Sequence of chain 1.A:
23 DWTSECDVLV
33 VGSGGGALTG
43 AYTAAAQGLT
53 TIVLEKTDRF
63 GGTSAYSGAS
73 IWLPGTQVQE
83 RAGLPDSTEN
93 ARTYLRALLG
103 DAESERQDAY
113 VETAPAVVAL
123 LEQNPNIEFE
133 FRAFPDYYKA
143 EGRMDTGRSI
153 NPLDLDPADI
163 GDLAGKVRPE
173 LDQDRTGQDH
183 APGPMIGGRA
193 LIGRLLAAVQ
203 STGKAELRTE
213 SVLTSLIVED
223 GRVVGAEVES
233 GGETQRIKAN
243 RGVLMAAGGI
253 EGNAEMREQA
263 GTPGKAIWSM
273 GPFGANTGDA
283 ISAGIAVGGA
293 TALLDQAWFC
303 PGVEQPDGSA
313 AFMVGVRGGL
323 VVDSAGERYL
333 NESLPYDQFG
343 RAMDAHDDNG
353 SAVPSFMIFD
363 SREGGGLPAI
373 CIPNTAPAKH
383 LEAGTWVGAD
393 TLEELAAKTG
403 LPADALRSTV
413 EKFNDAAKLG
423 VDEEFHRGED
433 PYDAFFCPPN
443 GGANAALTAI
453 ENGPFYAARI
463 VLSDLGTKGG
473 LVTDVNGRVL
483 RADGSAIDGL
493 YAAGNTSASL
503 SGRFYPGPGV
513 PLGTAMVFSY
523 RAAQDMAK

Sequence of chain 1.B:
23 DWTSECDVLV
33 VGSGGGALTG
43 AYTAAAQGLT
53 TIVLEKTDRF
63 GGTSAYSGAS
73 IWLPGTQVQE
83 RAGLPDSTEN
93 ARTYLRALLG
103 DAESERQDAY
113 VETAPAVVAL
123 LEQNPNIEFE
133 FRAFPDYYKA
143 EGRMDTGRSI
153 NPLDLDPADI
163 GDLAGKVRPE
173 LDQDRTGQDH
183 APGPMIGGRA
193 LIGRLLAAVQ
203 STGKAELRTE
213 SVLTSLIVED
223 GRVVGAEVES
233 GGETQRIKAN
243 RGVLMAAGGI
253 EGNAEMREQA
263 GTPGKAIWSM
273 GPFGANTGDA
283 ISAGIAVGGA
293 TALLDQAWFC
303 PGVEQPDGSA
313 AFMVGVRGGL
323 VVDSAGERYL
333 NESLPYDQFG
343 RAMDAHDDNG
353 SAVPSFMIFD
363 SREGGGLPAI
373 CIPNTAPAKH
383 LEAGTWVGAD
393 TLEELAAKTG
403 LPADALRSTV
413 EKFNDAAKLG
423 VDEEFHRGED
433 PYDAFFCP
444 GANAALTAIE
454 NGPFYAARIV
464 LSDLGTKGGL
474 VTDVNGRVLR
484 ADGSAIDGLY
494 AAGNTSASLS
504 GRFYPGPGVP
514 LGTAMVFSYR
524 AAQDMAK

This protein binds this small molecule.
Small molecule (SMILES): OC[C@H]1O[C@@](CO)(O[C@H]2O[C@H](CO)[C@@H](O)[C@H](O)[C@H]2O)[C@@H](O)[C@@H]1O

Binding-site contacts:
Ligand atom C6 contacts residue PG41 of chain 1.Y at 4.0 Å.
Ligand atom O4 contacts residue PRO186 of chain 1.B at 4.2 Å.
Ligand atom O6 contacts residue PRO184 of chain 1.B at 4.0 Å.
Ligand atom O4 contacts residue PRO159 of chain 1.B at 3.8 Å.
Ligand atom O5 contacts residue PG41 of chain 1.Y at 4.3 Å.
Ligand atom C6 contacts residue PRO186 of chain 1.B at 3.7 Å (hydrophobic).
Ligand atom O4 contacts residue ASP156 of chain 1.A at 2.5 Å (salt-bridge).
Ligand atom C2 contacts residue ARG134 of chain 1.A at 4.0 Å.
Ligand atom C5 contacts residue ARG134 of chain 1.A at 4.2 Å.
Ligand atom O3 contacts residue PRO159 of chain 1.B at 4.2 Å.
Ligand atom C6 contacts residue ILE188 of chain 1.A at 3.9 Å (hydrophobic).
Ligand atom C5 contacts residue PG41 of chain 1.Y at 3.8 Å.
Ligand atom O4 contacts residue PRO186 of chain 1.B at 3.6 Å (h-bond).
Ligand atom C6 contacts residue ASP156 of chain 1.A at 3.5 Å.
Ligand atom C5 contacts residue PRO186 of chain 1.B at 3.7 Å (hydrophobic).
Ligand atom C4 contacts residue PRO186 of chain 1.B at 3.7 Å (hydrophobic).
Ligand atom O1 contacts residue ASP158 of chain 1.B at 3.2 Å (salt-bridge).
Ligand atom C4 contacts residue GLY185 of chain 1.B at 3.8 Å.
Ligand atom O6 contacts residue ARG134 of chain 1.A at 3.4 Å (salt-bridge).
Ligand atom C1 contacts residue ARG134 of chain 1.A at 4.0 Å.
Ligand atom C5 contacts residue ASP156 of chain 1.A at 4.2 Å.
Ligand atom O6 contacts residue PRO186 of chain 1.B at 4.1 Å.
Ligand atom C4 contacts residue PRO184 of chain 1.B at 4.1 Å (hydrophobic).
Ligand atom C2 contacts residue ASP158 of chain 1.B at 4.3 Å.
Ligand atom O3 contacts residue PRO186 of chain 1.B at 3.8 Å.
Ligand atom C3 contacts residue ASP158 of chain 1.B at 3.6 Å.
Ligand atom C4 contacts residue ASP156 of chain 1.A at 3.6 Å.
Ligand atom C4 contacts residue ARG134 of chain 1.A at 4.1 Å.
Ligand atom O4 contacts residue PRO184 of chain 1.B at 3.3 Å (h-bond).
Ligand atom O4 contacts residue GLY185 of chain 1.B at 3.2 Å (h-bond).
Ligand atom O6 contacts residue ASP156 of chain 1.A at 2.4 Å (salt-bridge).
Ligand atom C1 contacts residue ASP158 of chain 1.B at 3.7 Å.
Ligand atom O5 contacts residue ARG134 of chain 1.A at 3.5 Å (salt-bridge).
Ligand atom C6 contacts residue PRO184 of chain 1.B at 3.7 Å (hydrophobic).
Ligand atom C6 contacts residue PG41 of chain 1.X at 4.0 Å.
Ligand atom O3 contacts residue ASP158 of chain 1.B at 3.3 Å.
Ligand atom C6 contacts residue ARG134 of chain 1.A at 4.3 Å.
Ligand atom O6 contacts residue GLY185 of chain 1.B at 3.8 Å.
Ligand atom O4 contacts residue ASP158 of chain 1.B at 4.3 Å.
Ligand atom O6 contacts residue ILE188 of chain 1.A at 3.6 Å.